Binding-site contacts:
Ligand atom C8 contacts residue ASN75 of chain 1.A at 3.4 Å.
Ligand atom C7 contacts residue ASN75 of chain 1.A at 3.0 Å.
Ligand atom C1 contacts residue MET107 of chain 1.A at 4.5 Å (hydrophobic).
Ligand atom C1 contacts residue ASN75 of chain 1.A at 1.5 Å.
Ligand atom O6 contacts residue MET107 of chain 1.A at 4.3 Å.
Ligand atom C5 contacts residue ASN75 of chain 1.A at 3.8 Å.
Ligand atom N2 contacts residue ASN75 of chain 1.A at 2.7 Å (h-bond).
Ligand atom C2 contacts residue ASN75 of chain 1.A at 2.4 Å.
Ligand atom O5 contacts residue MET107 of chain 1.A at 3.9 Å.
Ligand atom O5 contacts residue ASN75 of chain 1.A at 2.6 Å (h-bond).
Ligand atom C3 contacts residue ASN75 of chain 1.A at 3.5 Å.
Ligand atom O7 contacts residue HIS74 of chain 1.A at 3.8 Å.
Ligand atom O7 contacts residue ASN75 of chain 1.A at 3.2 Å (h-bond).
Ligand atom C4 contacts residue ASN75 of chain 1.A at 4.3 Å.
Ligand atom C6 contacts residue MET107 of chain 1.A at 4.4 Å (hydrophobic).

A protein and the small-molecule ligand that binds it are described below.
Small molecule (SMILES): CC(=O)N[C@@H]1[C@@H](O)[C@H](O)[C@@H](CO)O[C@H]1O

Sequence of chain 1.A:
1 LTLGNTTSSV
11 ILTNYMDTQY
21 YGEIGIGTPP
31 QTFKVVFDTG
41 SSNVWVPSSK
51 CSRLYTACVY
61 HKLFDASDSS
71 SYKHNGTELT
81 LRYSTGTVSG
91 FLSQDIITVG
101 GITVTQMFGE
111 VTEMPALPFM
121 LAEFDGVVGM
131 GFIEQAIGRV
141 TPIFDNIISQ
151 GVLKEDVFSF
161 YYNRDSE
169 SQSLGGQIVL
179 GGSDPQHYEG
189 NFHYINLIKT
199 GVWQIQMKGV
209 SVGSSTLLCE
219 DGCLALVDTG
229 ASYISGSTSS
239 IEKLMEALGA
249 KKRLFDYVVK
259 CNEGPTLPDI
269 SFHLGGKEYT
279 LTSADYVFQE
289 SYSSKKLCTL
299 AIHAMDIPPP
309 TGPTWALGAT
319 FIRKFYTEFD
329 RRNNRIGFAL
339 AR